Binding-site contacts:
Ligand atom O2 contacts residue SER68 of chain 1.K at 1.5 Å.
Ligand atom O1 contacts residue SER68 of chain 1.K at 2.9 Å.
Ligand atom O3 contacts residue SER69 of chain 1.K at 4.4 Å.
Ligand atom O4 contacts residue SER69 of chain 1.K at 3.4 Å (h-bond).
Ligand atom O3 contacts residue SER68 of chain 1.K at 3.8 Å.
Ligand atom P contacts residue SER68 of chain 1.K at 2.6 Å.
Ligand atom O2 contacts residue SER69 of chain 1.K at 2.8 Å (h-bond).
Ligand atom N contacts residue SER68 of chain 1.K at 4.1 Å.
Ligand atom O4 contacts residue SER68 of chain 1.K at 3.2 Å.
Ligand atom O1 contacts residue THR62 of chain 1.K at 4.2 Å.
Ligand atom O2 contacts residue ALA67 of chain 1.K at 4.2 Å.
Ligand atom P contacts residue SER69 of chain 1.K at 3.7 Å.

Sequence of chain 1.K:
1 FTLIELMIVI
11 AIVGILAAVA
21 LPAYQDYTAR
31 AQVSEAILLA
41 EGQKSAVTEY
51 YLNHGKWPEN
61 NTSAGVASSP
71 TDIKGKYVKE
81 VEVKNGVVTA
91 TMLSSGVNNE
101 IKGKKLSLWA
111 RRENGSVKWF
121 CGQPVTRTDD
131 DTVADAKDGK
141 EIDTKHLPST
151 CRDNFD

This protein binds this small molecule.
Small molecule (SMILES): NCCOP(=O)(O)O